Sequence of chain 2.A:
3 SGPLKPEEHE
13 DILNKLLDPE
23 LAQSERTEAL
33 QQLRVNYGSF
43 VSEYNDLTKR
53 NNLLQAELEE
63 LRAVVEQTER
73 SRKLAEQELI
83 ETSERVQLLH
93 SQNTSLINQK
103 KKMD

Binding-site contacts:
Ligand atom CAD contacts residue PRO5 of chain 2.A at 4.1 Å (hydrophobic).
Ligand atom NAC contacts residue LEU6 of chain 2.A at 4.5 Å.
Ligand atom OAE contacts residue GLU45 of chain 2.A at 3.8 Å.
Ligand atom CAD contacts residue LYS7 of chain 2.A at 4.0 Å.
Ligand atom CAB contacts residue TYR46 of chain 1.A at 4.1 Å (hydrophobic).
Ligand atom OAE contacts residue PRO5 of chain 2.A at 4.1 Å.
Ligand atom CAD contacts residue LEU6 of chain 2.A at 3.6 Å (hydrophobic).
Ligand atom CAA contacts residue LEU6 of chain 2.A at 4.1 Å (hydrophobic).
Ligand atom CAA contacts residue PRO5 of chain 2.A at 4.3 Å (hydrophobic).
Ligand atom CAA contacts residue PHE42 of chain 2.A at 3.5 Å (hydrophobic).
Ligand atom CAA contacts residue VAL43 of chain 1.A at 3.9 Å (hydrophobic).

A small-molecule ligand and the protein it binds are described below.
Small molecule (SMILES): C[N+](C)(C)[O-]

Sequence of chain 1.A:
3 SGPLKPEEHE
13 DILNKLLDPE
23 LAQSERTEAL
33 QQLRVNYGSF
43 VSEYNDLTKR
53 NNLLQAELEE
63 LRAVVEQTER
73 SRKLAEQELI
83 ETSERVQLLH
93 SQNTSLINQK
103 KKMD